A protein and the small-molecule ligand that binds it are described below.
Small molecule (SMILES): CC(=O)N[C@H]1[C@H](O[C@H]2[C@H](O)[C@@H](NC(C)=O)CO[C@@H]2CO)O[C@H](CO)[C@@H](O[C@@H]2O[C@H](CO)[C@@H](O)[C@H](O)[C@@H]2O)[C@@H]1O

Sequence of chain 1.B:
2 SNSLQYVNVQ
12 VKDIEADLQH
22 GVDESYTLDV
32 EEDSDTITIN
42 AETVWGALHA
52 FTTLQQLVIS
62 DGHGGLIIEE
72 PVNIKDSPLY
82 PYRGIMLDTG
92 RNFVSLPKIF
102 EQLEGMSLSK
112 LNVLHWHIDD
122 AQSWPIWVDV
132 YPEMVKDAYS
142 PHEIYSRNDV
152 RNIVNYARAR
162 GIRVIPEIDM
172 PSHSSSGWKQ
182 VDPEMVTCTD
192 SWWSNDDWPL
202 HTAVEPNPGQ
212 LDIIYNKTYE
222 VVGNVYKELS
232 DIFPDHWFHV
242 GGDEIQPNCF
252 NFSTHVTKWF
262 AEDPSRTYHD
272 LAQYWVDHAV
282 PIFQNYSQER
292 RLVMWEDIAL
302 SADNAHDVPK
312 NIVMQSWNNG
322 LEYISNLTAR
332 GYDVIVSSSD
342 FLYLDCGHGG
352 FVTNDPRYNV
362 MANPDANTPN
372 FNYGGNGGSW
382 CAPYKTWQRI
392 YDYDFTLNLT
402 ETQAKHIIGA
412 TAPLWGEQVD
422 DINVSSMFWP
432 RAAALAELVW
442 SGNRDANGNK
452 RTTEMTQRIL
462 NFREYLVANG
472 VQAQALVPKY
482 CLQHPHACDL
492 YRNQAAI

Binding-site contacts:
Ligand atom O7 contacts residue THR268 of chain 1.B at 4.2 Å.
Ligand atom C6 contacts residue PHE261 of chain 1.B at 3.9 Å (hydrophobic).
Ligand atom C7 contacts residue PHE70 of chain 1.C at 3.7 Å (hydrophobic).
Ligand atom C4 contacts residue ASN252 of chain 1.B at 4.3 Å.
Ligand atom C8 contacts residue ASN249 of chain 1.B at 4.5 Å.
Ligand atom C8 contacts residue LEU201 of chain 1.B at 4.3 Å (hydrophobic).
Ligand atom C5 contacts residue TYR269 of chain 1.B at 3.5 Å (hydrophobic).
Ligand atom O5 contacts residue ASN252 of chain 1.B at 2.3 Å (h-bond).
Ligand atom C6 contacts residue TYR269 of chain 1.B at 3.9 Å (hydrophobic).
Ligand atom C7 contacts residue ASN252 of chain 1.B at 3.6 Å.
Ligand atom C1 contacts residue ASN252 of chain 1.B at 1.5 Å.
Ligand atom N2 contacts residue PHE70 of chain 1.C at 4.4 Å.
Ligand atom C8 contacts residue PRO200 of chain 1.B at 4.2 Å (hydrophobic).
Ligand atom O7 contacts residue TYR269 of chain 1.B at 3.6 Å.
Ligand atom O7 contacts residue ASN252 of chain 1.B at 3.7 Å.
Ligand atom C2 contacts residue ASN252 of chain 1.B at 2.6 Å.
Ligand atom N2 contacts residue ASN252 of chain 1.B at 3.1 Å (h-bond).
Ligand atom C3 contacts residue ASN252 of chain 1.B at 3.9 Å.
Ligand atom C7 contacts residue ARG267 of chain 1.B at 4.5 Å.
Ligand atom C1 contacts residue TYR269 of chain 1.B at 4.1 Å (hydrophobic).
Ligand atom C8 contacts residue TYR269 of chain 1.B at 3.8 Å (hydrophobic).
Ligand atom O5 contacts residue TYR269 of chain 1.B at 3.8 Å.
Ligand atom C7 contacts residue TYR269 of chain 1.B at 4.0 Å (hydrophobic).
Ligand atom O7 contacts residue PHE70 of chain 1.C at 3.5 Å.
Ligand atom C8 contacts residue PHE70 of chain 1.C at 3.7 Å (hydrophobic).
Ligand atom O7 contacts residue PHE261 of chain 1.B at 4.2 Å.
Ligand atom O7 contacts residue ARG267 of chain 1.B at 3.7 Å.
Ligand atom O6 contacts residue PHE261 of chain 1.B at 4.5 Å.
Ligand atom C5 contacts residue ASN252 of chain 1.B at 3.6 Å.

Sequence of chain 1.C:
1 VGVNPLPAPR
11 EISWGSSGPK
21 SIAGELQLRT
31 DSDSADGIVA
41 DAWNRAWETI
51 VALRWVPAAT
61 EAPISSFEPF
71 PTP